Sequence of chain 20.B:
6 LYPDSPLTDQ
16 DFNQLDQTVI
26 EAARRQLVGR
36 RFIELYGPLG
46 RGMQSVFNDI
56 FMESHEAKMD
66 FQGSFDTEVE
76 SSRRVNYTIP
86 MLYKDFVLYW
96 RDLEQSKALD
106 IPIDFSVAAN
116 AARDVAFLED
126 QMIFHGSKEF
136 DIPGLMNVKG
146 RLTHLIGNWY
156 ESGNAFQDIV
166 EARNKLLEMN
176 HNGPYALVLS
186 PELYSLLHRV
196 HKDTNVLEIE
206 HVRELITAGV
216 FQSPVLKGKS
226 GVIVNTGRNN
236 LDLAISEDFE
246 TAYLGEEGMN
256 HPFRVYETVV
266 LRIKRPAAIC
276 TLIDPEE

This small molecule binds to this protein.
Small molecule (SMILES): CC[C@H](C)[C@H](NC(=O)[C@H](CC(C)C)NC(=O)[C@H](CO)NC(=O)CNC(=O)[C@@H](NC(=O)[C@@H](N)[C@@H](C)O)C(C)C)C(=O)N[C@H](C=O)CCC(N)=O

Binding-site contacts:
Ligand atom C contacts residue ARG35 of chain 20.B at 3.9 Å.
Ligand atom CD contacts residue ARG36 of chain 20.B at 3.7 Å.
Ligand atom N contacts residue ASP243 of chain 20.B at 2.6 Å (salt-bridge).
Ligand atom C contacts residue ASP243 of chain 20.B at 3.8 Å.
Ligand atom CA contacts residue ARG29 of chain 20.B at 3.8 Å.
Ligand atom CA contacts residue ASP243 of chain 20.B at 3.5 Å.
Ligand atom CG1 contacts residue ARG36 of chain 20.B at 4.0 Å.
Ligand atom C contacts residue ASP243 of chain 20.B at 3.5 Å.
Ligand atom C contacts residue GLU39 of chain 20.B at 3.6 Å.
Ligand atom NE2 contacts residue GLU39 of chain 20.B at 2.9 Å (salt-bridge).
Ligand atom CD1 contacts residue ARG36 of chain 20.B at 3.6 Å.
Ligand atom CA contacts residue ASP243 of chain 20.B at 3.6 Å.
Ligand atom CD1 contacts residue LEU40 of chain 20.B at 3.6 Å (hydrophobic).
Ligand atom N contacts residue PRO43 of chain 20.B at 4.0 Å.
Ligand atom CG contacts residue ARG36 of chain 20.B at 3.8 Å.
Ligand atom O contacts residue ILE25 of chain 20.B at 3.8 Å.
Ligand atom O contacts residue GLU39 of chain 20.B at 3.0 Å (salt-bridge).
Ligand atom OE1 contacts residue ARG36 of chain 20.B at 2.9 Å (salt-bridge).
Ligand atom CG2 contacts residue ARG36 of chain 20.B at 4.1 Å.
Ligand atom N contacts residue ARG35 of chain 20.B at 4.0 Å.
Ligand atom CA contacts residue ARG29 of chain 20.B at 4.1 Å.
Ligand atom C contacts residue ARG29 of chain 20.B at 3.9 Å.
Ligand atom O contacts residue ARG35 of chain 20.B at 4.0 Å.
Ligand atom CG2 contacts residue PRO43 of chain 20.B at 3.8 Å (hydrophobic).
Ligand atom OE1 contacts residue PHE37 of chain 20.B at 3.7 Å.
Ligand atom O contacts residue ARG35 of chain 20.B at 2.7 Å (salt-bridge).
Ligand atom CD1 contacts residue ARG29 of chain 20.B at 3.5 Å.
Ligand atom O contacts residue PRO43 of chain 20.B at 3.8 Å.
Ligand atom CG1 contacts residue ASP243 of chain 20.B at 3.2 Å.
Ligand atom CD1 contacts residue ARG35 of chain 20.B at 4.0 Å.
Ligand atom CD contacts residue GLU39 of chain 20.B at 3.2 Å.
Ligand atom O contacts residue ASP243 of chain 20.B at 4.1 Å.
Ligand atom CD2 contacts residue LEU40 of chain 20.B at 4.1 Å (hydrophobic).
Ligand atom N contacts residue ARG29 of chain 20.B at 4.2 Å.
Ligand atom CB contacts residue ASP243 of chain 20.B at 4.0 Å.
Ligand atom O contacts residue ARG29 of chain 20.B at 3.2 Å (salt-bridge).
Ligand atom CG2 contacts residue ARG35 of chain 20.B at 3.4 Å.
Ligand atom N contacts residue ASP243 of chain 20.B at 3.2 Å (salt-bridge).
Ligand atom OE1 contacts residue GLU39 of chain 20.B at 3.1 Å (salt-bridge).
Ligand atom CB contacts residue ARG36 of chain 20.B at 3.4 Å.